Sequence of chain 1.B:
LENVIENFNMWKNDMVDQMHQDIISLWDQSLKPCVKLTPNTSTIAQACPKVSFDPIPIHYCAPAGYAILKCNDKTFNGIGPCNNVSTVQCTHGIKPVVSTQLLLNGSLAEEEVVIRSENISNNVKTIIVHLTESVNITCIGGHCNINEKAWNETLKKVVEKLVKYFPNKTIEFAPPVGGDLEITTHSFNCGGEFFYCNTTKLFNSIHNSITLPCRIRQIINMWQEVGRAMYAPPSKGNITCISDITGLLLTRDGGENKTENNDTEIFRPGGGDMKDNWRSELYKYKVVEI

The small molecule below binds the protein below.
Small molecule (SMILES): CC(=O)N[C@@H]1[C@@H](O)[C@H](O)[C@@H](CO)O[C@H]1O

Binding-site contacts:
Ligand atom C8 contacts residue CYS202 of chain 1.B at 4.5 Å (hydrophobic).
Ligand atom C1 contacts residue ASN116 of chain 1.B at 1.6 Å.
Ligand atom C3 contacts residue ILE275 of chain 1.B at 4.3 Å (hydrophobic).
Ligand atom C1 contacts residue ILE275 of chain 1.B at 3.2 Å (hydrophobic).
Ligand atom C7 contacts residue ASN116 of chain 1.B at 3.5 Å.
Ligand atom C5 contacts residue ILE275 of chain 1.B at 3.5 Å (hydrophobic).
Ligand atom O6 contacts residue ILE275 of chain 1.B at 3.3 Å.
Ligand atom C2 contacts residue ILE275 of chain 1.B at 4.0 Å (hydrophobic).
Ligand atom O5 contacts residue ILE275 of chain 1.B at 3.6 Å (h-bond).
Ligand atom O7 contacts residue ASN116 of chain 1.B at 3.5 Å (h-bond).
Ligand atom C3 contacts residue ASN116 of chain 1.B at 3.9 Å.
Ligand atom N2 contacts residue ASN116 of chain 1.B at 2.8 Å (h-bond).
Ligand atom C2 contacts residue ASN116 of chain 1.B at 2.4 Å.
Ligand atom C7 contacts residue PRO66 of chain 1.B at 3.5 Å (hydrophobic).
Ligand atom N2 contacts residue ILE275 of chain 1.B at 4.2 Å.
Ligand atom O5 contacts residue ASN116 of chain 1.B at 2.7 Å (h-bond).
Ligand atom C8 contacts residue PRO66 of chain 1.B at 3.7 Å (hydrophobic).
Ligand atom O7 contacts residue VAL108 of chain 1.B at 4.0 Å.
Ligand atom C8 contacts residue ASN201 of chain 1.B at 3.6 Å.
Ligand atom O3 contacts residue PRO66 of chain 1.B at 3.9 Å.
Ligand atom O7 contacts residue PRO66 of chain 1.B at 3.0 Å.
Ligand atom C5 contacts residue ASN116 of chain 1.B at 4.0 Å.
Ligand atom C6 contacts residue ILE275 of chain 1.B at 3.5 Å (hydrophobic).
Ligand atom N2 contacts residue SER276 of chain 1.B at 4.2 Å.